A small-molecule ligand and the protein it binds are described below.
Small molecule (SMILES): CCC(CC)(c1ccc(OCC(=O)NO)c(C)c1)c1ccc(OC[C@@H](O)C(C)(C)C)c(C)c1

Binding-site contacts:
Ligand atom N23 contacts residue SER112 of chain 1.A at 2.6 Å (h-bond).
Ligand atom C14 contacts residue VAL175 of chain 1.A at 3.6 Å (hydrophobic).
Ligand atom C27 contacts residue LEU102 of chain 1.A at 3.6 Å (hydrophobic).
Ligand atom C12 contacts residue TYR170 of chain 1.A at 3.6 Å (hydrophobic).
Ligand atom O24 contacts residue TYR22 of chain 1.A at 3.2 Å.
Ligand atom C31 contacts residue HIS180 of chain 1.A at 3.8 Å.
Ligand atom C10 contacts residue TRP161 of chain 1.A at 3.7 Å (hydrophobic).
Ligand atom O30 contacts residue HIS180 of chain 1.A at 3.1 Å.
Ligand atom O22 contacts residue SER112 of chain 1.A at 3.0 Å (h-bond).
Ligand atom O19 contacts residue SER112 of chain 1.A at 3.7 Å.
Ligand atom C21 contacts residue SER112 of chain 1.A at 3.7 Å.
Ligand atom C12 contacts residue VAL175 of chain 1.A at 3.7 Å (hydrophobic).
Ligand atom C33 contacts residue SER153 of chain 1.A at 3.4 Å.
Ligand atom C6 contacts residue LEU108 of chain 1.A at 3.8 Å (hydrophobic).
Ligand atom C17 contacts residue VAL109 of chain 1.A at 3.7 Å (hydrophobic).
Ligand atom O22 contacts residue TYR111 of chain 1.A at 3.7 Å.
Ligand atom C16 contacts residue HIS180 of chain 1.A at 3.6 Å.
Ligand atom C1 contacts residue ILE146 of chain 1.A at 3.5 Å (hydrophobic).
Ligand atom C11 contacts residue MET147 of chain 1.A at 3.6 Å (hydrophobic).
Ligand atom O22 contacts residue ARG149 of chain 1.A at 3.0 Å (salt-bridge).
Ligand atom C6 contacts residue ILE146 of chain 1.A at 3.5 Å (hydrophobic).
Ligand atom C21 contacts residue ARG149 of chain 1.A at 3.5 Å.
Ligand atom C26 contacts residue LEU277 of chain 1.A at 3.4 Å (hydrophobic).
Ligand atom O24 contacts residue ARG149 of chain 1.A at 2.7 Å (salt-bridge).
Ligand atom C16 contacts residue VAL175 of chain 1.A at 3.6 Å (hydrophobic).
Ligand atom C10 contacts residue SER150 of chain 1.A at 3.8 Å.
Ligand atom C4 contacts residue SER150 of chain 1.A at 3.6 Å.
Ligand atom C1 contacts residue LEU108 of chain 1.A at 3.8 Å (hydrophobic).
Ligand atom O32 contacts residue HIS180 of chain 1.A at 2.5 Å (h-bond).
Ligand atom O32 contacts residue HIS270 of chain 1.A at 3.2 Å (h-bond).
Ligand atom O19 contacts residue LEU108 of chain 1.A at 3.5 Å.
Ligand atom C3 contacts residue SER150 of chain 1.A at 3.6 Å.
Ligand atom N23 contacts residue ARG149 of chain 1.A at 3.8 Å.
Ligand atom C11 contacts residue SER150 of chain 1.A at 3.4 Å.
Ligand atom C28 contacts residue VAL291 of chain 1.A at 3.7 Å (hydrophobic).
Ligand atom C2 contacts residue LEU108 of chain 1.A at 3.7 Å (hydrophobic).
Ligand atom C9 contacts residue TRP161 of chain 1.A at 3.8 Å (hydrophobic).
Ligand atom C1 contacts residue SER112 of chain 1.A at 3.6 Å.
Ligand atom C27 contacts residue ALA106 of chain 1.A at 3.7 Å (hydrophobic).
Ligand atom C33 contacts residue CYS163 of chain 1.A at 3.4 Å (hydrophobic).

Sequence of chain 1.A:
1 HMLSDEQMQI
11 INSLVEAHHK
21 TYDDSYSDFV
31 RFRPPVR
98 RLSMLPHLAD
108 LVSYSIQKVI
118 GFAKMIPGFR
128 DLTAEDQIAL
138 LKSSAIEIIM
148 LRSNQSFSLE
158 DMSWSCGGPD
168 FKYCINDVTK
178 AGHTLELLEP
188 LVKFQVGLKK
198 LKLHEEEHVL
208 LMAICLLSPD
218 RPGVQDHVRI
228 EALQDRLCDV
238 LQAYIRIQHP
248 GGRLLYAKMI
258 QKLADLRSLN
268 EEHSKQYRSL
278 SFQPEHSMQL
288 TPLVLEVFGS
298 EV